Binding-site contacts:
Ligand atom O05 contacts residue GLY233 of chain 1.B at 4.1 Å.
Ligand atom C01 contacts residue SF41 of chain 1.P at 4.0 Å.
Ligand atom O08 contacts residue ASP152 of chain 1.B at 3.5 Å.
Ligand atom O09 contacts residue ALA354 of chain 1.A at 3.9 Å.
Ligand atom C07 contacts residue ARG440 of chain 1.B at 3.0 Å.
Ligand atom C07 contacts residue ASP152 of chain 1.B at 3.6 Å.
Ligand atom O08 contacts residue GLN151 of chain 1.B at 3.2 Å (h-bond).
Ligand atom C02 contacts residue GLY233 of chain 1.B at 3.8 Å.
Ligand atom C02 contacts residue SF41 of chain 1.P at 3.5 Å.
Ligand atom O09 contacts residue ARG440 of chain 1.B at 2.7 Å (salt-bridge).
Ligand atom C07 contacts residue GLN151 of chain 1.B at 3.9 Å.
Ligand atom C03 contacts residue THR487 of chain 1.B at 3.3 Å.
Ligand atom O08 contacts residue ARG190 of chain 1.B at 2.4 Å (salt-bridge).
Ligand atom O04 contacts residue LYS510 of chain 1.B at 2.7 Å (salt-bridge).
Ligand atom O09 contacts residue ARG190 of chain 1.B at 2.8 Å (salt-bridge).
Ligand atom C01 contacts residue GLN151 of chain 1.B at 3.7 Å.
Ligand atom C01 contacts residue THR486 of chain 1.B at 4.0 Å.
Ligand atom C07 contacts residue THR486 of chain 1.B at 4.0 Å.
Ligand atom O05 contacts residue ARG490 of chain 1.B at 2.7 Å (salt-bridge).
Ligand atom S06 contacts residue GLY233 of chain 1.B at 3.2 Å (h-bond).
Ligand atom O05 contacts residue LYS510 of chain 1.B at 3.8 Å.
Ligand atom O09 contacts residue ASP152 of chain 1.B at 3.9 Å.
Ligand atom O09 contacts residue HIS352 of chain 1.A at 3.7 Å.
Ligand atom C03 contacts residue ARG490 of chain 1.B at 3.7 Å.
Ligand atom S06 contacts residue GLY232 of chain 1.B at 3.5 Å (h-bond).
Ligand atom O04 contacts residue SF41 of chain 1.P at 2.8 Å.
Ligand atom O08 contacts residue THR486 of chain 1.B at 4.0 Å.
Ligand atom C03 contacts residue GLY233 of chain 1.B at 3.6 Å.
Ligand atom O08 contacts residue ARG440 of chain 1.B at 3.3 Å (salt-bridge).
Ligand atom C03 contacts residue SF41 of chain 1.P at 3.6 Å.
Ligand atom C03 contacts residue LYS510 of chain 1.B at 3.6 Å.
Ligand atom S06 contacts residue ASP152 of chain 1.B at 2.9 Å (salt-bridge).
Ligand atom O04 contacts residue GLY233 of chain 1.B at 3.2 Å.
Ligand atom O05 contacts residue THR487 of chain 1.B at 2.7 Å (h-bond).
Ligand atom C01 contacts residue ARG440 of chain 1.B at 3.9 Å.
Ligand atom C02 contacts residue ALA354 of chain 1.A at 4.0 Å (hydrophobic).
Ligand atom O05 contacts residue THR486 of chain 1.B at 3.7 Å.
Ligand atom O04 contacts residue THR487 of chain 1.B at 3.2 Å (h-bond).
Ligand atom S06 contacts residue SF41 of chain 1.P at 2.4 Å.
Ligand atom C07 contacts residue ARG190 of chain 1.B at 3.3 Å.

Sequence of chain 1.B:
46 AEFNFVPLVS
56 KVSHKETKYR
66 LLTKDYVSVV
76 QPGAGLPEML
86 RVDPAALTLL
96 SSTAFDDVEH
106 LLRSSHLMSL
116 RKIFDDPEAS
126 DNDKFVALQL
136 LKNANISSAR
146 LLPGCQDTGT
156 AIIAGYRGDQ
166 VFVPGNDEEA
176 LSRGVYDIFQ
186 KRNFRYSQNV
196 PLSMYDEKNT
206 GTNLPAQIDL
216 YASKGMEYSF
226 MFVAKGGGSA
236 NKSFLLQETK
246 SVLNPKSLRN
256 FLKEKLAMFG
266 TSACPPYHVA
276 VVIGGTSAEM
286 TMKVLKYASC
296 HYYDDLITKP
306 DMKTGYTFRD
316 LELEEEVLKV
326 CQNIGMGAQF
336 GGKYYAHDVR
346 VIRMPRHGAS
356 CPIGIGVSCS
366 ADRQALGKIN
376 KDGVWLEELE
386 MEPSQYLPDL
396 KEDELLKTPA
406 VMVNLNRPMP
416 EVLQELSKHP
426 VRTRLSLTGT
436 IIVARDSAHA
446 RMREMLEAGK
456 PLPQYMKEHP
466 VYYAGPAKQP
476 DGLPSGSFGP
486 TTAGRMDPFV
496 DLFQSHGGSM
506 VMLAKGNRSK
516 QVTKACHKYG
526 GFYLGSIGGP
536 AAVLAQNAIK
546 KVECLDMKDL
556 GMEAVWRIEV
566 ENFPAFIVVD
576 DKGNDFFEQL

Sequence of chain 1.A:
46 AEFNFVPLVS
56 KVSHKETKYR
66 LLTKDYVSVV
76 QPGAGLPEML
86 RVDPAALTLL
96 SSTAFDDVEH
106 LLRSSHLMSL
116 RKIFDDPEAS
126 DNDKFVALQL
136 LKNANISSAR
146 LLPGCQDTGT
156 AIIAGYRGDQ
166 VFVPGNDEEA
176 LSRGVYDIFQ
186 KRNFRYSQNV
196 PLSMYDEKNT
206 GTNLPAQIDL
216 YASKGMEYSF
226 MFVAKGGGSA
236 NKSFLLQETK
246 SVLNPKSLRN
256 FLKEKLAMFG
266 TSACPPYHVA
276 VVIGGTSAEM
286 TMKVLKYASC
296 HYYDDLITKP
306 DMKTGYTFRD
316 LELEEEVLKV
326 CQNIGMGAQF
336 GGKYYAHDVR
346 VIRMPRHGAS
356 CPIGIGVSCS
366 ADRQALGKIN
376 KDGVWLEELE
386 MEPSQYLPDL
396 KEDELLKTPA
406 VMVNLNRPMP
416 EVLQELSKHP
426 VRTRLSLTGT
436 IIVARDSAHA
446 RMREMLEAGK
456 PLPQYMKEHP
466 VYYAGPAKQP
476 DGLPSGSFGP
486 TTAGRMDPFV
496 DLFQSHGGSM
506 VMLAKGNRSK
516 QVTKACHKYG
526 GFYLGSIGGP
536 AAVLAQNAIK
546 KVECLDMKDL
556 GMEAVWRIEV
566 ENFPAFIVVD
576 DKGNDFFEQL

A protein and the small-molecule ligand that binds it are described below.
Small molecule (SMILES): O=C(O)C[C@H](S)C(=O)O